Sequence of chain 6.C:
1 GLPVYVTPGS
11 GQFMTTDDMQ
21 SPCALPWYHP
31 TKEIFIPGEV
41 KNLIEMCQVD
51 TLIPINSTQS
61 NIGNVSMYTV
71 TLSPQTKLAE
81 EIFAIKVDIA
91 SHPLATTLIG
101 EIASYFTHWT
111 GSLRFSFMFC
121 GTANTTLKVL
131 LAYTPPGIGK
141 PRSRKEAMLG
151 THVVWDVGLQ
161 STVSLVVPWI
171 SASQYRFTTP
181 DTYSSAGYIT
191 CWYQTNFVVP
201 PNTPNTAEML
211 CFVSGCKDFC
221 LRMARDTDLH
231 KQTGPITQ

This protein binds this small molecule.
Small molecule (SMILES): Cc1cc(CCCOc2c(C)cc(-c3noc(C(F)(F)F)n3)cc2C)on1

Sequence of chain 6.A:
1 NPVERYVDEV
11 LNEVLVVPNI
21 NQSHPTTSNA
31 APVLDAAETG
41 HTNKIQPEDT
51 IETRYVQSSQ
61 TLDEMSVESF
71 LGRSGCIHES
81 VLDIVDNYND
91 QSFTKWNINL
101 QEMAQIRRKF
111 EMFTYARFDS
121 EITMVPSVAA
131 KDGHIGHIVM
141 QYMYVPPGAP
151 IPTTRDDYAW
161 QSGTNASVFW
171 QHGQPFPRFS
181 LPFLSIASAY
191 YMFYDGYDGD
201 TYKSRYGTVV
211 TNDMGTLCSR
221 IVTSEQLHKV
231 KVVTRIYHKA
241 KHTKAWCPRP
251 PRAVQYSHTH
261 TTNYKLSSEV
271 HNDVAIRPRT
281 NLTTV

Binding-site contacts:
Ligand atom CM6 contacts residue MET214 of chain 6.A at 3.4 Å (hydrophobic).
Ligand atom N2 contacts residue LEU100 of chain 6.A at 3.8 Å.
Ligand atom CM6 contacts residue LEU184 of chain 6.A at 3.4 Å (hydrophobic).
Ligand atom O1 contacts residue LEU100 of chain 6.A at 3.7 Å.
Ligand atom C1B contacts residue ILE98 of chain 6.A at 3.7 Å (hydrophobic).
Ligand atom F2 contacts residue VAL168 of chain 6.A at 2.9 Å.
Ligand atom F2 contacts residue PHE179 of chain 6.A at 3.6 Å.
Ligand atom N1A contacts residue TYR144 of chain 6.A at 3.3 Å.
Ligand atom F3 contacts residue TYR142 of chain 6.A at 2.6 Å.
Ligand atom F3 contacts residue ALA166 of chain 6.A at 3.2 Å.
Ligand atom O1A contacts residue TYR144 of chain 6.A at 3.3 Å.
Ligand atom CM6 contacts residue TYR144 of chain 6.A at 3.6 Å (hydrophobic).
Ligand atom C3A contacts residue TYR144 of chain 6.A at 3.7 Å (hydrophobic).
Ligand atom C1B contacts residue LEU181 of chain 6.A at 3.8 Å (hydrophobic).
Ligand atom C2A contacts residue TYR144 of chain 6.A at 3.6 Å (hydrophobic).
Ligand atom CM2 contacts residue ILE122 of chain 6.A at 3.5 Å (hydrophobic).
Ligand atom C6B contacts residue LEU181 of chain 6.A at 3.5 Å (hydrophobic).
Ligand atom C3A contacts residue PHE179 of chain 6.A at 3.4 Å (hydrophobic).
Ligand atom O1B contacts residue ILE98 of chain 6.A at 3.1 Å.
Ligand atom N3A contacts residue LEU217 of chain 6.A at 3.6 Å.
Ligand atom C4B contacts residue LEU181 of chain 6.A at 3.8 Å (hydrophobic).
Ligand atom CM4 contacts residue TYR142 of chain 6.A at 3.5 Å (hydrophobic).
Ligand atom CM3 contacts residue TYR190 of chain 6.A at 3.7 Å (hydrophobic).
Ligand atom N1A contacts residue PHE179 of chain 6.A at 3.6 Å.
Ligand atom C1C contacts residue MET214 of chain 6.A at 3.5 Å (hydrophobic).
Ligand atom F2 contacts residue TYR142 of chain 6.A at 3.6 Å.
Ligand atom N3A contacts residue PHE179 of chain 6.A at 3.2 Å.
Ligand atom F1 contacts residue MET124 of chain 6.A at 3.5 Å.
Ligand atom F1 contacts residue LEU217 of chain 6.A at 3.3 Å.
Ligand atom C3 contacts residue LEU100 of chain 6.A at 3.6 Å (hydrophobic).
Ligand atom C5B contacts residue TYR144 of chain 6.A at 3.7 Å (hydrophobic).
Ligand atom C2A contacts residue PHE179 of chain 6.A at 3.5 Å (hydrophobic).
Ligand atom F1 contacts residue TYR142 of chain 6.A at 3.3 Å.
Ligand atom C4 contacts residue TYR190 of chain 6.A at 3.6 Å (hydrophobic).
Ligand atom C4 contacts residue LEU100 of chain 6.A at 3.7 Å (hydrophobic).
Ligand atom CM3 contacts residue ASN212 of chain 6.A at 3.6 Å.
Ligand atom F3 contacts residue MET143 of chain 6.A at 3.3 Å.
Ligand atom O1 contacts residue MET214 of chain 6.A at 3.3 Å.
Ligand atom C5B contacts residue LEU181 of chain 6.A at 3.5 Å (hydrophobic).
Ligand atom F3 contacts residue TYR144 of chain 6.A at 3.1 Å.